The protein below binds the small molecule below.
Small molecule (SMILES): CCCCCCCCO[C@@H]1O[C@H](CO)[C@H](O)C[C@H]1O[C@@H]1O[C@@H](C)[C@@H](O)[C@@H](O)[C@@H]1O

Sequence of chain 2.A:
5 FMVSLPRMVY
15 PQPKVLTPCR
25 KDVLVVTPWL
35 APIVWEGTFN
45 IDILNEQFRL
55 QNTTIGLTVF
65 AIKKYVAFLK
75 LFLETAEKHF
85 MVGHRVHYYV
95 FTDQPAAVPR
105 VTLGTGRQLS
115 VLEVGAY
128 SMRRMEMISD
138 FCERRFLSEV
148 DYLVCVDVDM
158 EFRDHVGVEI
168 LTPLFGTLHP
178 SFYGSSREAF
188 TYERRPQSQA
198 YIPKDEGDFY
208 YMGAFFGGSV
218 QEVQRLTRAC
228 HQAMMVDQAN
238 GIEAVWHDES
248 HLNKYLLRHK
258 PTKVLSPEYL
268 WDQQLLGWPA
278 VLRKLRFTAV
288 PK

Binding-site contacts:
Ligand atom C12 contacts residue LEU272 of chain 2.A at 3.9 Å (hydrophobic).
Ligand atom C4F contacts residue ASP269 of chain 2.A at 3.2 Å.
Ligand atom C6 contacts residue TRP243 of chain 2.A at 3.5 Å (hydrophobic).
Ligand atom C5 contacts residue TRP243 of chain 2.A at 3.7 Å (hydrophobic).
Ligand atom O3F contacts residue LYS289 of chain 2.A at 3.8 Å.
Ligand atom C4 contacts residue UPG1 of chain 2.D at 3.4 Å.
Ligand atom C4 contacts residue HIS176 of chain 2.A at 3.9 Å.
Ligand atom O5F contacts residue MET209 of chain 2.A at 3.5 Å.
Ligand atom O2F contacts residue LYS289 of chain 2.A at 3.4 Å (salt-bridge).
Ligand atom O5 contacts residue PHE179 of chain 2.A at 4.0 Å.
Ligand atom C2 contacts residue HIS176 of chain 2.A at 3.9 Å.
Ligand atom C2F contacts residue LYS289 of chain 2.A at 3.6 Å.
Ligand atom O4 contacts residue UPG1 of chain 2.D at 2.7 Å (h-bond).
Ligand atom C6 contacts residue THR188 of chain 2.A at 3.4 Å.
Ligand atom O1 contacts residue SER178 of chain 2.A at 3.9 Å.
Ligand atom O2F contacts residue UPG1 of chain 2.D at 3.0 Å (h-bond).
Ligand atom C6 contacts residue TYR207 of chain 2.A at 3.8 Å (hydrophobic).
Ligand atom O4 contacts residue GLU246 of chain 2.A at 2.7 Å (salt-bridge).
Ligand atom O4F contacts residue ALA286 of chain 2.A at 4.0 Å.
Ligand atom O5 contacts residue HIS176 of chain 2.A at 3.1 Å (h-bond).
Ligand atom C2F contacts residue UPG1 of chain 2.D at 3.8 Å.
Ligand atom O4 contacts residue HIS176 of chain 2.A at 3.0 Å (h-bond).
Ligand atom C1 contacts residue HIS176 of chain 2.A at 3.8 Å.
Ligand atom C6 contacts residue GLU246 of chain 2.A at 3.5 Å.
Ligand atom O6 contacts residue TRP243 of chain 2.A at 3.4 Å (h-bond).
Ligand atom C6F contacts residue ASP269 of chain 2.A at 4.0 Å.
Ligand atom C6F contacts residue MET209 of chain 2.A at 3.9 Å (hydrophobic).
Ligand atom C4 contacts residue GLU246 of chain 2.A at 3.4 Å.
Ligand atom C3 contacts residue UPG1 of chain 2.D at 3.1 Å.
Ligand atom C2 contacts residue UPG1 of chain 2.D at 3.6 Å.
Ligand atom C3 contacts residue TRP243 of chain 2.A at 3.8 Å (hydrophobic).
Ligand atom C11 contacts residue SER178 of chain 2.A at 3.5 Å.
Ligand atom O6 contacts residue THR188 of chain 2.A at 2.7 Å (h-bond).
Ligand atom C1F contacts residue UPG1 of chain 2.D at 3.7 Å.
Ligand atom O4F contacts residue ASP269 of chain 2.A at 2.6 Å (salt-bridge).
Ligand atom C12 contacts residue SER178 of chain 2.A at 3.8 Å.
Ligand atom C5 contacts residue HIS176 of chain 2.A at 3.9 Å.
Ligand atom O1 contacts residue HIS176 of chain 2.A at 3.5 Å.
Ligand atom O6 contacts residue PHE179 of chain 2.A at 3.4 Å.
Ligand atom C4 contacts residue TRP243 of chain 2.A at 3.6 Å (hydrophobic).